Sequence of chain 1.A:
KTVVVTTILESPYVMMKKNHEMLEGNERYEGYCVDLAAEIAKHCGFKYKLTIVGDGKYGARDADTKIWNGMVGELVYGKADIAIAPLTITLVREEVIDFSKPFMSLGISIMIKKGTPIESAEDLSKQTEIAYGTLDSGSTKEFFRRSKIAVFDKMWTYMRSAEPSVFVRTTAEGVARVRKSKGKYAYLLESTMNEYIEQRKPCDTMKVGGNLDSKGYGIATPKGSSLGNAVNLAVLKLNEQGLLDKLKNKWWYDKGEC

This protein binds this small molecule.
Small molecule (SMILES): CC(C)(C)c1snc([O-])c1C[C@H]([NH3+])C(=O)O

Binding-site contacts:
Ligand atom N16 contacts residue SER142 of chain 1.A at 3.8 Å.
Ligand atom N16 contacts residue THR91 of chain 1.A at 2.8 Å (h-bond).
Ligand atom C13 contacts residue MET196 of chain 1.A at 3.7 Å (hydrophobic).
Ligand atom O3 contacts residue SER142 of chain 1.A at 3.0 Å (h-bond).
Ligand atom N16 contacts residue PRO89 of chain 1.A at 3.1 Å (h-bond).
Ligand atom N16 contacts residue GLU193 of chain 1.A at 2.7 Å (salt-bridge).
Ligand atom O3 contacts residue ARG96 of chain 1.A at 2.7 Å (salt-bridge).
Ligand atom C4 contacts residue SER142 of chain 1.A at 3.1 Å.
Ligand atom S8 contacts residue GLU193 of chain 1.A at 3.6 Å.
Ligand atom C4 contacts residue THR91 of chain 1.A at 3.5 Å.
Ligand atom C2 contacts residue THR91 of chain 1.A at 3.8 Å.
Ligand atom O1 contacts residue TYR61 of chain 1.A at 3.5 Å.
Ligand atom C15 contacts residue TYR61 of chain 1.A at 3.6 Å (hydrophobic).
Ligand atom O11 contacts residue THR143 of chain 1.A at 2.8 Å (h-bond).
Ligand atom C14 contacts residue TYR61 of chain 1.A at 3.2 Å (hydrophobic).
Ligand atom O1 contacts residue LEU90 of chain 1.A at 3.5 Å.
Ligand atom C15 contacts residue GLU193 of chain 1.A at 3.3 Å.
Ligand atom C14 contacts residue GLU13 of chain 1.A at 3.4 Å.
Ligand atom O1 contacts residue THR91 of chain 1.A at 2.9 Å (h-bond).
Ligand atom C14 contacts residue THR174 of chain 1.A at 3.5 Å.
Ligand atom O1 contacts residue ARG96 of chain 1.A at 2.9 Å (salt-bridge).
Ligand atom C15 contacts residue PRO89 of chain 1.A at 3.7 Å (hydrophobic).
Ligand atom O1 contacts residue PRO89 of chain 1.A at 3.5 Å (h-bond).
Ligand atom C7 contacts residue GLU193 of chain 1.A at 3.4 Å.
Ligand atom C15 contacts residue TYR220 of chain 1.A at 3.8 Å (hydrophobic).
Ligand atom S8 contacts residue LEU192 of chain 1.A at 3.8 Å.
Ligand atom O11 contacts residue GLY141 of chain 1.A at 3.7 Å.
Ligand atom O3 contacts residue GLY141 of chain 1.A at 3.5 Å.
Ligand atom C4 contacts residue GLU193 of chain 1.A at 3.6 Å.
Ligand atom C12 contacts residue GLU193 of chain 1.A at 3.7 Å.
Ligand atom C2 contacts residue TYR61 of chain 1.A at 3.7 Å (hydrophobic).
Ligand atom N16 contacts residue TYR220 of chain 1.A at 3.8 Å.
Ligand atom C2 contacts residue SER142 of chain 1.A at 3.5 Å.
Ligand atom N9 contacts residue THR143 of chain 1.A at 2.6 Å (h-bond).
Ligand atom C10 contacts residue THR143 of chain 1.A at 3.1 Å.
Ligand atom O11 contacts residue SER142 of chain 1.A at 3.3 Å (h-bond).
Ligand atom C6 contacts residue GLU193 of chain 1.A at 3.7 Å.
Ligand atom C5 contacts residue TYR61 of chain 1.A at 3.8 Å (hydrophobic).
Ligand atom C2 contacts residue ARG96 of chain 1.A at 3.4 Å.
Ligand atom O3 contacts residue TYR61 of chain 1.A at 3.3 Å.